A small-molecule ligand and the protein it binds are described below.
Small molecule (SMILES): CCCc1c(OCCCOc2ccc3c(ccn3CC(=O)O)c2)ccc2cc(C(=O)c3ccccc3)ccc12

Binding-site contacts:
Ligand atom CAW contacts residue HIS243 of chain 1.A at 3.5 Å.
Ligand atom OXT contacts residue HIS243 of chain 1.A at 3.0 Å (h-bond).
Ligand atom CBA contacts residue CYS79 of chain 1.A at 3.7 Å (hydrophobic).
Ligand atom CAJ contacts residue GLY78 of chain 1.A at 3.8 Å.
Ligand atom CBA contacts residue PHE76 of chain 1.A at 3.7 Å (hydrophobic).
Ligand atom CAB contacts residue ILE135 of chain 1.A at 3.8 Å (hydrophobic).
Ligand atom CBG contacts residue LYS161 of chain 1.A at 3.8 Å.
Ligand atom CAC contacts residue ILE135 of chain 1.A at 3.5 Å (hydrophobic).
Ligand atom OXT contacts residue TYR267 of chain 1.A at 3.3 Å (h-bond).
Ligand atom CA contacts residue SER83 of chain 1.A at 3.5 Å.
Ligand atom CAX contacts residue PHE157 of chain 1.A at 3.8 Å (hydrophobic).
Ligand atom OBF contacts residue PHE157 of chain 1.A at 3.5 Å (h-bond).
Ligand atom CAV contacts residue HIS243 of chain 1.A at 3.5 Å.
Ligand atom CAG contacts residue ILE135 of chain 1.A at 3.8 Å (hydrophobic).
Ligand atom C contacts residue HIS243 of chain 1.A at 3.7 Å.
Ligand atom CAV contacts residue CYS79 of chain 1.A at 3.6 Å (hydrophobic).
Ligand atom CAW contacts residue CYS79 of chain 1.A at 3.7 Å (hydrophobic).
Ligand atom OBF contacts residue LYS161 of chain 1.A at 3.3 Å.
Ligand atom CAT contacts residue TYR121 of chain 1.A at 3.6 Å (hydrophobic).
Ligand atom CAP contacts residue GLU53 of chain 1.A at 3.2 Å.
Ligand atom CBG contacts residue LEU124 of chain 1.A at 3.1 Å (hydrophobic).
Ligand atom CBI contacts residue VAL133 of chain 1.A at 3.8 Å (hydrophobic).
Ligand atom O contacts residue GLN80 of chain 1.A at 3.3 Å.
Ligand atom CAZ contacts residue CYS79 of chain 1.A at 3.5 Å (hydrophobic).
Ligand atom CAI contacts residue GLY78 of chain 1.A at 3.4 Å.
Ligand atom CAZ contacts residue PHE76 of chain 1.A at 3.4 Å (hydrophobic).
Ligand atom CAQ contacts residue GLU53 of chain 1.A at 3.5 Å.
Ligand atom CAQ contacts residue ARG74 of chain 1.A at 3.7 Å.
Ligand atom N contacts residue CYS79 of chain 1.A at 3.5 Å.
Ligand atom CAE contacts residue CYS79 of chain 1.A at 3.7 Å (hydrophobic).
Ligand atom CAN contacts residue ILE135 of chain 1.A at 3.7 Å (hydrophobic).
Ligand atom CBH contacts residue MET158 of chain 1.A at 3.5 Å (hydrophobic).
Ligand atom CAO contacts residue MET142 of chain 1.A at 3.7 Å (hydrophobic).
Ligand atom CAO contacts residue LEU49 of chain 1.A at 3.7 Å (hydrophobic).
Ligand atom CBA contacts residue HIS243 of chain 1.A at 3.6 Å.
Ligand atom N contacts residue HIS243 of chain 1.A at 3.6 Å.
Ligand atom CAF contacts residue CYS79 of chain 1.A at 3.7 Å (hydrophobic).
Ligand atom CAD contacts residue ILE135 of chain 1.A at 3.7 Å (hydrophobic).
Ligand atom CAZ contacts residue HIS243 of chain 1.A at 3.7 Å.
Ligand atom CAP contacts residue LEU49 of chain 1.A at 3.7 Å (hydrophobic).

Sequence of chain 1.A:
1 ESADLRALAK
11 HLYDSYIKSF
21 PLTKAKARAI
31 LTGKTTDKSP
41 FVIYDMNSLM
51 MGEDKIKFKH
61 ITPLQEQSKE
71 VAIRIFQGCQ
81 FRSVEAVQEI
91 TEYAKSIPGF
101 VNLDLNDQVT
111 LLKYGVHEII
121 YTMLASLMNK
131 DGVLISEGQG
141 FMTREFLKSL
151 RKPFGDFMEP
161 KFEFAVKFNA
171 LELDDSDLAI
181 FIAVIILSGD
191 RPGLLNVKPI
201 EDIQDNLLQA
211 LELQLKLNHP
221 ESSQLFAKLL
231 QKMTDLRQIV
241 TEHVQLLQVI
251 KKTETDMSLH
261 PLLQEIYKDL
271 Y